This small molecule binds to this protein.
Small molecule (SMILES): Fc1cccc(CCCNCc2ccnc(-n3ccnc3)n2)c1

Sequence of chain 1.B:
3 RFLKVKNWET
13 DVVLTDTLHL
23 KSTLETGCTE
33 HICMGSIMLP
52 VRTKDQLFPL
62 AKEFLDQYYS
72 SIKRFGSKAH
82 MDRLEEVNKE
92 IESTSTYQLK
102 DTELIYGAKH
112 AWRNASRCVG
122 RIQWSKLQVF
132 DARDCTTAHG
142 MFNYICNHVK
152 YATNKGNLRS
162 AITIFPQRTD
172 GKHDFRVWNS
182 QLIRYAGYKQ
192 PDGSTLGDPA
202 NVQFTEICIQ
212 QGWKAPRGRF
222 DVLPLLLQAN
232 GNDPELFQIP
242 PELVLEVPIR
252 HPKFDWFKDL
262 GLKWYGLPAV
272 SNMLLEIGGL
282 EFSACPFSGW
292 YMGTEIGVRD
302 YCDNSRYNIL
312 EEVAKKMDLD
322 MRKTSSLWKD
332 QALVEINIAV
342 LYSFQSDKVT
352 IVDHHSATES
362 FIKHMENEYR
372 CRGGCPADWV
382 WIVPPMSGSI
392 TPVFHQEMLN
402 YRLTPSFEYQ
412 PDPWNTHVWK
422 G

Binding-site contacts:
Ligand atom C17 contacts residue HEM1 of chain 1.H at 2.6 Å.
Ligand atom C05 contacts residue PHE288 of chain 1.B at 4.1 Å (hydrophobic).
Ligand atom C20 contacts residue HEM1 of chain 1.H at 3.4 Å.
Ligand atom N13 contacts residue VAL271 of chain 1.B at 3.3 Å.
Ligand atom C19 contacts residue HEM1 of chain 1.H at 3.2 Å.
Ligand atom N11 contacts residue VAL271 of chain 1.B at 3.7 Å.
Ligand atom N13 contacts residue GLU296 of chain 1.B at 4.2 Å.
Ligand atom N11 contacts residue GLU296 of chain 1.B at 3.8 Å.
Ligand atom C16 contacts residue PRO269 of chain 1.B at 4.2 Å (hydrophobic).
Ligand atom N18 contacts residue HEM1 of chain 1.H at 3.6 Å (h-bond).
Ligand atom N03 contacts residue VAL271 of chain 1.B at 3.8 Å.
Ligand atom N01 contacts residue HEM1 of chain 1.H at 2.1 Å.
Ligand atom C14 contacts residue HEM1 of chain 1.H at 3.3 Å.
Ligand atom C12 contacts residue VAL271 of chain 1.B at 3.4 Å (hydrophobic).
Ligand atom C15 contacts residue GLN182 of chain 1.B at 3.5 Å.
Ligand atom C15 contacts residue VAL271 of chain 1.B at 4.0 Å (hydrophobic).
Ligand atom C04 contacts residue HEM1 of chain 1.H at 4.2 Å.
Ligand atom C16 contacts residue GLU296 of chain 1.B at 4.1 Å.
Ligand atom N13 contacts residue HEM1 of chain 1.H at 3.8 Å.
Ligand atom C04 contacts residue PRO269 of chain 1.B at 4.0 Å (hydrophobic).
Ligand atom C12 contacts residue GLU296 of chain 1.B at 3.8 Å.
Ligand atom C21 contacts residue H4B1 of chain 1.I at 3.9 Å.
Ligand atom N11 contacts residue PRO269 of chain 1.B at 3.6 Å.
Ligand atom C21 contacts residue TRP382 of chain 1.B at 3.9 Å (hydrophobic).
Ligand atom N03 contacts residue GLU296 of chain 1.B at 4.2 Å.
Ligand atom C20 contacts residue TYR410 of chain 1.B at 4.2 Å (hydrophobic).
Ligand atom C6' contacts residue TYR410 of chain 1.B at 3.7 Å (hydrophobic).
Ligand atom C14 contacts residue VAL271 of chain 1.B at 3.6 Å (hydrophobic).
Ligand atom C05 contacts residue HEM1 of chain 1.H at 3.0 Å.
Ligand atom C3' contacts residue TRP10 of chain 1.A at 4.3 Å (hydrophobic).
Ligand atom N03 contacts residue HEM1 of chain 1.H at 4.0 Å.
Ligand atom C04 contacts residue VAL271 of chain 1.B at 4.3 Å (hydrophobic).
Ligand atom C15 contacts residue HEM1 of chain 1.H at 4.1 Å.
Ligand atom N01 contacts residue PHE288 of chain 1.B at 4.0 Å.
Ligand atom C16 contacts residue GLN182 of chain 1.B at 3.6 Å.
Ligand atom C16 contacts residue VAL271 of chain 1.B at 4.0 Å (hydrophobic).
Ligand atom C02 contacts residue HEM1 of chain 1.H at 3.0 Å.
Ligand atom C4' contacts residue TRP10 of chain 1.A at 3.9 Å (hydrophobic).
Ligand atom C20 contacts residue TRP382 of chain 1.B at 3.9 Å (hydrophobic).
Ligand atom F7' contacts residue TRP10 of chain 1.A at 4.0 Å.

Sequence of chain 1.A:
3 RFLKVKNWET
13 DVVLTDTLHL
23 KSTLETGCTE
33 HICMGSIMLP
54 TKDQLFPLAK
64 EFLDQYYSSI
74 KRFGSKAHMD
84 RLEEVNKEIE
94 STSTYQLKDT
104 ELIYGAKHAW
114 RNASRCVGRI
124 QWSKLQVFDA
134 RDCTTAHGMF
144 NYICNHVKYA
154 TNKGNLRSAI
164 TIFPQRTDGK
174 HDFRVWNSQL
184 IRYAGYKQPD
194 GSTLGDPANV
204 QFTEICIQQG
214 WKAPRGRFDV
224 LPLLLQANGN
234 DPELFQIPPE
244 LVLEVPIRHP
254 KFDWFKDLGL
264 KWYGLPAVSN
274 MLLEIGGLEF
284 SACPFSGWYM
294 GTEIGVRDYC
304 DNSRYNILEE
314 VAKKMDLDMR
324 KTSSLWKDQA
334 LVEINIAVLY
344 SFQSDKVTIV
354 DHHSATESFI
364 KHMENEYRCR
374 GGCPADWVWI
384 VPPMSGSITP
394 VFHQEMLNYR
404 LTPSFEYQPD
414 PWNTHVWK